Binding-site contacts:
Ligand atom F contacts residue ILE43 of chain 1.A at 3.7 Å.
Ligand atom C16 contacts residue MET44 of chain 1.A at 3.6 Å (hydrophobic).
Ligand atom C15 contacts residue MET44 of chain 1.A at 3.7 Å (hydrophobic).
Ligand atom C2 contacts residue HIS78 of chain 1.A at 3.5 Å.
Ligand atom S contacts residue GLY40 of chain 1.A at 3.6 Å.
Ligand atom C29 contacts residue LEU36 of chain 1.A at 3.2 Å (hydrophobic).
Ligand atom C22 contacts residue GLN54 of chain 1.A at 3.6 Å.
Ligand atom C3 contacts residue HIS78 of chain 1.A at 3.4 Å.
Ligand atom C32 contacts residue ILE43 of chain 1.A at 3.6 Å (hydrophobic).
Ligand atom O2 contacts residue GLN6 of chain 1.A at 3.5 Å (h-bond).
Ligand atom F1 contacts residue GLN54 of chain 1.A at 3.0 Å.
Ligand atom C29 contacts residue GLY40 of chain 1.A at 3.5 Å.
Ligand atom C17 contacts residue GLY40 of chain 1.A at 3.6 Å.
Ligand atom C24 contacts residue GLN54 of chain 1.A at 3.4 Å.
Ligand atom C21 contacts residue TYR49 of chain 1.A at 3.8 Å (hydrophobic).
Ligand atom S contacts residue LEU36 of chain 1.A at 2.9 Å (h-bond).
Ligand atom N3 contacts residue MET44 of chain 1.A at 3.7 Å.
Ligand atom C2 contacts residue TYR82 of chain 1.A at 3.6 Å (hydrophobic).
Ligand atom C22 contacts residue MET44 of chain 1.A at 3.8 Å (hydrophobic).
Ligand atom F3 contacts residue VAL75 of chain 1.A at 3.8 Å.
Ligand atom O1 contacts residue GLN6 of chain 1.A at 2.8 Å (h-bond).
Ligand atom C contacts residue HIS78 of chain 1.A at 3.8 Å.
Ligand atom C16 contacts residue GLY40 of chain 1.A at 3.6 Å.
Ligand atom C22 contacts residue TYR49 of chain 1.A at 3.6 Å (hydrophobic).
Ligand atom C23 contacts residue GLN54 of chain 1.A at 3.7 Å.
Ligand atom F contacts residue GLN54 of chain 1.A at 3.2 Å.
Ligand atom F4 contacts residue ILE43 of chain 1.A at 3.5 Å.
Ligand atom F3 contacts residue PHE73 of chain 1.A at 3.1 Å.
Ligand atom C9 contacts residue GLN6 of chain 1.A at 3.5 Å.
Ligand atom F3 contacts residue ILE43 of chain 1.A at 3.2 Å.
Ligand atom C31 contacts residue VAL75 of chain 1.A at 3.7 Å (hydrophobic).
Ligand atom C4 contacts residue ILE81 of chain 1.A at 3.8 Å (hydrophobic).
Ligand atom C21 contacts residue MET44 of chain 1.A at 3.8 Å (hydrophobic).
Ligand atom F5 contacts residue ILE81 of chain 1.A at 3.4 Å.
Ligand atom C34 contacts residue VAL75 of chain 1.A at 3.7 Å (hydrophobic).
Ligand atom F contacts residue TYR49 of chain 1.A at 3.8 Å.
Ligand atom C4 contacts residue HIS78 of chain 1.A at 3.6 Å.
Ligand atom O1 contacts residue LEU36 of chain 1.A at 3.5 Å.
Ligand atom F1 contacts residue VAL75 of chain 1.A at 3.2 Å.
Ligand atom C1 contacts residue HIS78 of chain 1.A at 3.7 Å.

A protein and the small-molecule ligand that binds it are described below.
Small molecule (SMILES): CCC[C@H]1N(C(=O)c2cnccc2C(F)(F)F)CCC[C@@]1(Oc1csc(C(F)(F)F)c1)C(=O)N1CCN(c2ccccc2OCCCC(=O)O)CC1

Sequence of chain 1.A:
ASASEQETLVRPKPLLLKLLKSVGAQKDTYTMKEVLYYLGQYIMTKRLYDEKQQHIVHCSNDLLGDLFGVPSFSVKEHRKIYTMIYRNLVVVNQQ